Binding-site contacts:
Ligand atom C6 contacts residue ARG264 of chain 1.A at 3.5 Å.
Ligand atom O5 contacts residue ASN288 of chain 1.A at 2.3 Å (h-bond).
Ligand atom N2 contacts residue GLY287 of chain 1.A at 4.5 Å.
Ligand atom C8 contacts residue ASN288 of chain 1.A at 3.9 Å.
Ligand atom C7 contacts residue ASN288 of chain 1.A at 3.2 Å.
Ligand atom C3 contacts residue ASN288 of chain 1.A at 3.9 Å.
Ligand atom O5 contacts residue SER263 of chain 1.A at 3.7 Å.
Ligand atom N2 contacts residue ASN288 of chain 1.A at 3.0 Å (h-bond).
Ligand atom C5 contacts residue ASN288 of chain 1.A at 3.6 Å.
Ligand atom C2 contacts residue SER263 of chain 1.A at 3.8 Å.
Ligand atom C1 contacts residue SER263 of chain 1.A at 3.6 Å.
Ligand atom C2 contacts residue ASN288 of chain 1.A at 2.5 Å.
Ligand atom C8 contacts residue GLY287 of chain 1.A at 3.9 Å.
Ligand atom C4 contacts residue ASN288 of chain 1.A at 4.3 Å.
Ligand atom O6 contacts residue ARG264 of chain 1.A at 4.1 Å.
Ligand atom O5 contacts residue ARG264 of chain 1.A at 3.8 Å.
Ligand atom O7 contacts residue ASN288 of chain 1.A at 3.2 Å (h-bond).
Ligand atom C1 contacts residue ASN288 of chain 1.A at 1.4 Å.
Ligand atom C5 contacts residue ARG264 of chain 1.A at 4.5 Å.

This protein binds this small molecule.
Small molecule (SMILES): CC(=O)N[C@@H]1[C@@H](O)[C@H](O)[C@@H](CO)O[C@H]1O

Sequence of chain 1.A:
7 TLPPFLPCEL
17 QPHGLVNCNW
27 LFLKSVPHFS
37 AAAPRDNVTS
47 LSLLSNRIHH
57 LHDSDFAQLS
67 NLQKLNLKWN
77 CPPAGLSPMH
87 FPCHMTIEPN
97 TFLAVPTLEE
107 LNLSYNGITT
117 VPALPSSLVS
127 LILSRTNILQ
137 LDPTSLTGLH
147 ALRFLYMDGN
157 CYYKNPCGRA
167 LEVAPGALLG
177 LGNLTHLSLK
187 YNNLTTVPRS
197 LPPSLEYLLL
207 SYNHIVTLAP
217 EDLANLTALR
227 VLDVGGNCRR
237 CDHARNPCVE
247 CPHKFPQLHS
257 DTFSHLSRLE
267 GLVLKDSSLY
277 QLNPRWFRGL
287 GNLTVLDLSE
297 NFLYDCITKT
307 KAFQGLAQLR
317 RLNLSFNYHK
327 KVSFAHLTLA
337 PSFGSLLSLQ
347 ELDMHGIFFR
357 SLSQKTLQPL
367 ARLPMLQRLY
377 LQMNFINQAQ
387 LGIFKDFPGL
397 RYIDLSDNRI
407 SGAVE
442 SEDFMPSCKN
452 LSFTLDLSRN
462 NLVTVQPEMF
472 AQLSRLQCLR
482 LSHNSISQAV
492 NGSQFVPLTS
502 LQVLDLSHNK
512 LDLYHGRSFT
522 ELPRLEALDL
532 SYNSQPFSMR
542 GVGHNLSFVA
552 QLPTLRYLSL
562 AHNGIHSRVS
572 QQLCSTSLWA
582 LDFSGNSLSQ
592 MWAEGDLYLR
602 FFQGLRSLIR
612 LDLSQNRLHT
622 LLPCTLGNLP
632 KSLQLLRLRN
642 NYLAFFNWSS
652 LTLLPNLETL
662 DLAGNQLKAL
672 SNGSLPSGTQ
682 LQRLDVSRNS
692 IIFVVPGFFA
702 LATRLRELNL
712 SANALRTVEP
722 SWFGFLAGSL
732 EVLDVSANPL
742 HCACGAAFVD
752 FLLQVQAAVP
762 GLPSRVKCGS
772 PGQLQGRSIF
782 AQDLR